A protein and the small-molecule ligand that binds it are described below.
Small molecule (SMILES): CC(=O)N[C@H]1[C@H](O[C@H]2[C@H](O)[C@@H](NC(C)=O)CO[C@@H]2CO)O[C@H](CO)[C@@H](O)[C@@H]1O

Sequence of chain 1.B:
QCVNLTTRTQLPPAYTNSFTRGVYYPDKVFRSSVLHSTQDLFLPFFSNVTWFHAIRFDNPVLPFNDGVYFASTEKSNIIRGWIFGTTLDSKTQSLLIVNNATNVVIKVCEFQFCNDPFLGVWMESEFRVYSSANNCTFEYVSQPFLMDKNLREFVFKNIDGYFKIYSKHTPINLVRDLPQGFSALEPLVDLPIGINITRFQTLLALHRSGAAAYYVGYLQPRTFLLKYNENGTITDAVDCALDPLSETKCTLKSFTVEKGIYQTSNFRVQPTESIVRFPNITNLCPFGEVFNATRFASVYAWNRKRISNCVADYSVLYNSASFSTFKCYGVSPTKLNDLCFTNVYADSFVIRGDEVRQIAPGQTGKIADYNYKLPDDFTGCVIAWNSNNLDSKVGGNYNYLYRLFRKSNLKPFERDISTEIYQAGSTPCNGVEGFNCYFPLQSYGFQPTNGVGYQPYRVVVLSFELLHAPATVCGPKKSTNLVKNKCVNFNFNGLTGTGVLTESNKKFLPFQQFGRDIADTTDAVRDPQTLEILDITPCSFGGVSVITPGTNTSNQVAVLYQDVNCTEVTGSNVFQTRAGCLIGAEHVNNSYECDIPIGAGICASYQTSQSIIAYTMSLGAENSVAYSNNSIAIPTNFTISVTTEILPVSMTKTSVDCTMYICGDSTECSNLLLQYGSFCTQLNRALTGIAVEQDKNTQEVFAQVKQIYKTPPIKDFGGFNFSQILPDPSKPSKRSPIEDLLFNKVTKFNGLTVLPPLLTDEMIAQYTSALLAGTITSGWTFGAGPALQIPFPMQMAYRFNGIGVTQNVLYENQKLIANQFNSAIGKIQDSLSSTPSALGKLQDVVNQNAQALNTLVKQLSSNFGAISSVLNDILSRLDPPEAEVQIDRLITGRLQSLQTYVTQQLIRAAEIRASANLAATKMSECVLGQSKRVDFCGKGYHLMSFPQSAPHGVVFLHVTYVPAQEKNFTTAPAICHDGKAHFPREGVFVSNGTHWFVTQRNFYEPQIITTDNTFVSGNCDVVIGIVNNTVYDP

Binding-site contacts:
Ligand atom C5 contacts residue SER803 of chain 1.B at 4.1 Å.
Ligand atom O6 contacts residue GLN804 of chain 1.B at 3.0 Å (h-bond).
Ligand atom C8 contacts residue ASN801 of chain 1.B at 3.6 Å.
Ligand atom O7 contacts residue ASN801 of chain 1.B at 4.1 Å.
Ligand atom C6 contacts residue GLN804 of chain 1.B at 3.9 Å.
Ligand atom C2 contacts residue ASN801 of chain 1.B at 2.4 Å.
Ligand atom N2 contacts residue ASN801 of chain 1.B at 2.9 Å (h-bond).
Ligand atom O5 contacts residue SER803 of chain 1.B at 3.0 Å (h-bond).
Ligand atom C1 contacts residue SER803 of chain 1.B at 3.7 Å.
Ligand atom O5 contacts residue ASN801 of chain 1.B at 2.4 Å (h-bond).
Ligand atom C4 contacts residue ASN801 of chain 1.B at 4.1 Å.
Ligand atom O7 contacts residue ASN928 of chain 1.B at 4.1 Å.
Ligand atom C1 contacts residue ASN801 of chain 1.B at 1.4 Å.
Ligand atom C6 contacts residue SER803 of chain 1.B at 4.1 Å.
Ligand atom C7 contacts residue ASN801 of chain 1.B at 3.5 Å.
Ligand atom C5 contacts residue ASN801 of chain 1.B at 3.6 Å.
Ligand atom C3 contacts residue ASN801 of chain 1.B at 3.8 Å.